Sequence of chain 1.C:
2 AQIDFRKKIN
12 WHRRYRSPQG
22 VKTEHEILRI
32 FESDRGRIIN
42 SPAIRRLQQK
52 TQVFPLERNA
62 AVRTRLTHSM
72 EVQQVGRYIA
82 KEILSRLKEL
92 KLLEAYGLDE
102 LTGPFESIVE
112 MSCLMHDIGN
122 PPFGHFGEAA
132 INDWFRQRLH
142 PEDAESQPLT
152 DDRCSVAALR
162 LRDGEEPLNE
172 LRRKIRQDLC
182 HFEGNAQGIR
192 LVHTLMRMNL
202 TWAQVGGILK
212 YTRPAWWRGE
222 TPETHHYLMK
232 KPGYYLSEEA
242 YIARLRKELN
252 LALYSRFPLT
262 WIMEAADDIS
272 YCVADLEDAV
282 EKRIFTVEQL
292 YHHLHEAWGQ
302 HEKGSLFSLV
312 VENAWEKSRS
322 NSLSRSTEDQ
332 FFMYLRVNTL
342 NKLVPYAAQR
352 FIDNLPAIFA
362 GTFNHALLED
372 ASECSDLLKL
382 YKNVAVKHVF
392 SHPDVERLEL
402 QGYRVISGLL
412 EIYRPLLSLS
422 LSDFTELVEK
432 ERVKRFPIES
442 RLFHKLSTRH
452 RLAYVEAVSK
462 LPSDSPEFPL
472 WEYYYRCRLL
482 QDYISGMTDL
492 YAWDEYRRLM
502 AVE

Binding-site contacts:
Ligand atom N1 contacts residue GLU400 of chain 1.C at 2.6 Å (salt-bridge).
Ligand atom PG contacts residue LYS232 of chain 1.C at 4.0 Å.
Ligand atom O2B contacts residue ASP268 of chain 1.C at 3.6 Å (salt-bridge).
Ligand atom O3G contacts residue LYS232 of chain 1.C at 3.9 Å.
Ligand atom O1B contacts residue ASP268 of chain 1.C at 2.9 Å (salt-bridge).
Ligand atom N9 contacts residue PHE391 of chain 1.C at 3.8 Å.
Ligand atom C4' contacts residue GLN53 of chain 1.C at 3.5 Å.
Ligand atom O3' contacts residue TYR272 of chain 1.C at 3.9 Å.
Ligand atom PG contacts residue TYR212 of chain 1.C at 3.6 Å.
Ligand atom N2 contacts residue GLU400 of chain 1.C at 2.9 Å (salt-bridge).
Ligand atom O3' contacts residue ASP276 of chain 1.C at 3.5 Å (salt-bridge).
Ligand atom O3' contacts residue GLN53 of chain 1.C at 1.7 Å (h-bond).
Ligand atom C2 contacts residue GLU400 of chain 1.C at 3.1 Å.
Ligand atom C3' contacts residue GLN53 of chain 1.C at 3.1 Å.
Ligand atom C2' contacts residue ASP276 of chain 1.C at 3.3 Å.
Ligand atom O6 contacts residue GLU400 of chain 1.C at 3.9 Å.
Ligand atom O3A contacts residue TYR272 of chain 1.C at 3.9 Å.
Ligand atom C4 contacts residue PHE391 of chain 1.C at 3.8 Å (hydrophobic).
Ligand atom C5' contacts residue TYR272 of chain 1.C at 3.6 Å (hydrophobic).
Ligand atom PB contacts residue ASP268 of chain 1.C at 3.8 Å.
Ligand atom C3' contacts residue ASP276 of chain 1.C at 3.5 Å.
Ligand atom C2' contacts residue PHE391 of chain 1.C at 3.8 Å (hydrophobic).
Ligand atom C5 contacts residue PHE391 of chain 1.C at 3.7 Å (hydrophobic).
Ligand atom O6 contacts residue ARG442 of chain 1.A at 3.6 Å.
Ligand atom O3G contacts residue TYR212 of chain 1.C at 2.4 Å (h-bond).
Ligand atom C6 contacts residue PHE391 of chain 1.C at 4.0 Å (hydrophobic).
Ligand atom C6 contacts residue GLU400 of chain 1.C at 3.6 Å.
Ligand atom O6 contacts residue ARG433 of chain 1.A at 3.9 Å.
Ligand atom O3G contacts residue LYS211 of chain 1.C at 3.5 Å.
Ligand atom O1B contacts residue ASP269 of chain 1.C at 3.4 Å (salt-bridge).
Ligand atom O1G contacts residue LYS232 of chain 1.C at 2.5 Å (salt-bridge).
Ligand atom O1B contacts residue TYR272 of chain 1.C at 3.7 Å.
Ligand atom C8 contacts residue PHE391 of chain 1.C at 3.9 Å (hydrophobic).
Ligand atom N2 contacts residue VAL396 of chain 1.C at 3.5 Å.
Ligand atom O2A contacts residue HIS126 of chain 1.C at 2.9 Å (h-bond).
Ligand atom C3' contacts residue TYR272 of chain 1.C at 3.8 Å (hydrophobic).
Ligand atom S1A contacts residue HIS126 of chain 1.C at 3.7 Å.
Ligand atom N7 contacts residue PHE391 of chain 1.C at 4.0 Å.
Ligand atom PA contacts residue HIS126 of chain 1.C at 3.6 Å.
Ligand atom N2 contacts residue VAL54 of chain 1.C at 3.1 Å (h-bond).

Sequence of chain 1.A:
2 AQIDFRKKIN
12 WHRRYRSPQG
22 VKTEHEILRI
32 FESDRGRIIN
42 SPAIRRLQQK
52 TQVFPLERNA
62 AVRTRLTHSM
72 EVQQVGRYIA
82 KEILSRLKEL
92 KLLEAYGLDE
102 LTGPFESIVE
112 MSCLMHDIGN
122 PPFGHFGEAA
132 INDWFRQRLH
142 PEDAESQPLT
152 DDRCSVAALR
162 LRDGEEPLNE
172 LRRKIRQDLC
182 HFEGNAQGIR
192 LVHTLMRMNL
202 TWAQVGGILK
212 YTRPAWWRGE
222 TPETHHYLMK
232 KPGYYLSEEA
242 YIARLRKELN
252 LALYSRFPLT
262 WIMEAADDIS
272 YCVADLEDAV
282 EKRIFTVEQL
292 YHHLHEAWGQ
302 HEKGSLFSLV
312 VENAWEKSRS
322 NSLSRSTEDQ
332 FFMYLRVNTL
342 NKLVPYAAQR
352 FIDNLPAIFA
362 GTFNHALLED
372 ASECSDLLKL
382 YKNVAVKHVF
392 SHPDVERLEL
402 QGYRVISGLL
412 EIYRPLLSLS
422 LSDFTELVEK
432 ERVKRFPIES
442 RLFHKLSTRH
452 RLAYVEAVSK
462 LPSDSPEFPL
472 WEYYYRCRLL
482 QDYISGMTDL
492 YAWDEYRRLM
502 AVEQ

The small molecule below binds the protein below.
Small molecule (SMILES): Nc1nc(=O)c2ncn([C@H]3C[C@H](O)[C@@H](CO[P](=O)(S)OP(=O)(O)OP(=O)(O)O)O3)c2[nH]1